This protein binds this small molecule.
Small molecule (SMILES): C[C@@H](O)[C@H](NC(=O)[C@@H](N)CCCCN)C(=O)N[C@@H](Cc1ccccc1)C(=O)N1CCC[C@H]1C(=O)N1CCC[C@H]1C(=O)N[C@H](C(=O)N[C@@H](CCC(=O)O)C(=O)N1CCC[C@H]1C(=O)N[C@@H](CCCCN)C(=O)O)[C@@H](C)O

Sequence of chain 1.A:
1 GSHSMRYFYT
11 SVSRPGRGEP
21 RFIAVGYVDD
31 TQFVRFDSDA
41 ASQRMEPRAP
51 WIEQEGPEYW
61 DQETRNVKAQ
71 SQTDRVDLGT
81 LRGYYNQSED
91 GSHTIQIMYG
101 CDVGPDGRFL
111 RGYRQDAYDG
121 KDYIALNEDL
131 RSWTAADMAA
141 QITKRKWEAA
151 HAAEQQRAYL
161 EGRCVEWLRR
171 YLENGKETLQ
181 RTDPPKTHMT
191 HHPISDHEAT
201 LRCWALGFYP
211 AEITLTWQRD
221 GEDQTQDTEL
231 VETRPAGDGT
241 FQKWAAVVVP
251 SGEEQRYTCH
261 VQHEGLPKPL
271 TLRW

Binding-site contacts:
Ligand atom CD1 contacts residue TYR159 of chain 1.A at 3.5 Å (hydrophobic).
Ligand atom N contacts residue GLN70 of chain 1.A at 2.9 Å (h-bond).
Ligand atom O contacts residue THR73 of chain 1.A at 3.5 Å.
Ligand atom CE contacts residue GLN62 of chain 1.A at 3.4 Å.
Ligand atom O contacts residue TRP147 of chain 1.A at 2.9 Å (h-bond).
Ligand atom CE contacts residue ASP116 of chain 1.A at 3.3 Å.
Ligand atom O contacts residue TYR84 of chain 1.A at 2.7 Å (h-bond).
Ligand atom NZ contacts residue ASP116 of chain 1.A at 2.7 Å (salt-bridge).
Ligand atom N contacts residue TYR7 of chain 1.A at 3.1 Å (h-bond).
Ligand atom CG2 contacts residue ARG114 of chain 1.A at 3.4 Å.
Ligand atom CE contacts residue TRP167 of chain 1.A at 3.3 Å (hydrophobic).
Ligand atom O contacts residue TYR7 of chain 1.A at 3.4 Å.
Ligand atom CA contacts residue TYR7 of chain 1.A at 3.3 Å (hydrophobic).
Ligand atom CE2 contacts residue GLN156 of chain 1.A at 3.3 Å.
Ligand atom N contacts residue ASP77 of chain 1.A at 2.8 Å (salt-bridge).
Ligand atom CG contacts residue TYR171 of chain 1.A at 3.5 Å (hydrophobic).
Ligand atom NZ contacts residue GLU58 of chain 1.A at 2.9 Å (salt-bridge).
Ligand atom O contacts residue TRP147 of chain 1.A at 3.1 Å (h-bond).
Ligand atom N contacts residue GLU63 of chain 1.A at 2.8 Å (salt-bridge).
Ligand atom N contacts residue TYR171 of chain 1.A at 2.7 Å (h-bond).
Ligand atom N contacts residue TYR99 of chain 1.A at 3.0 Å (h-bond).
Ligand atom OG1 contacts residue ASN66 of chain 1.A at 3.3 Å (h-bond).
Ligand atom CA contacts residue GLU63 of chain 1.A at 3.5 Å.
Ligand atom O contacts residue TYR159 of chain 1.A at 2.6 Å (h-bond).
Ligand atom CA contacts residue ASN66 of chain 1.A at 3.2 Å.
Ligand atom CD contacts residue TRP167 of chain 1.A at 3.4 Å (hydrophobic).
Ligand atom C contacts residue TYR7 of chain 1.A at 3.3 Å (hydrophobic).
Ligand atom CG2 contacts residue GLU63 of chain 1.A at 3.5 Å.
Ligand atom NZ contacts residue GLN62 of chain 1.A at 2.7 Å (h-bond).
Ligand atom CD contacts residue ASN66 of chain 1.A at 3.4 Å.
Ligand atom NZ contacts residue ARG163 of chain 1.A at 3.5 Å (salt-bridge).
Ligand atom CG2 contacts residue TYR7 of chain 1.A at 3.5 Å (hydrophobic).
Ligand atom O contacts residue THR143 of chain 1.A at 2.7 Å (h-bond).
Ligand atom OXT contacts residue LYS146 of chain 1.A at 2.8 Å (salt-bridge).
Ligand atom OG1 contacts residue GLN70 of chain 1.A at 3.0 Å (h-bond).
Ligand atom CA contacts residue ASP77 of chain 1.A at 3.5 Å.
Ligand atom NZ contacts residue TRP167 of chain 1.A at 3.3 Å.
Ligand atom OG1 contacts residue GLU63 of chain 1.A at 2.9 Å (salt-bridge).
Ligand atom CG contacts residue ALA69 of chain 1.A at 3.5 Å (hydrophobic).
Ligand atom CA contacts residue GLN70 of chain 1.A at 3.2 Å.